This small molecule binds to this protein.
Small molecule (SMILES): O=C(O)CN(CCN(CC(=O)O)CC(=O)O)CC(=O)O

Binding-site contacts:
Ligand atom O14 contacts residue ILE52 of chain 1.A at 3.7 Å.
Ligand atom O13 contacts residue PRO49 of chain 1.A at 3.7 Å.
Ligand atom C10 contacts residue ASN136 of chain 1.A at 4.1 Å.
Ligand atom O14 contacts residue THR53 of chain 1.A at 2.8 Å (h-bond).
Ligand atom C12 contacts residue THR53 of chain 1.A at 3.6 Å.
Ligand atom N8 contacts residue ASN136 of chain 1.A at 4.1 Å.
Ligand atom C12 contacts residue THR51 of chain 1.A at 4.2 Å.
Ligand atom O16 contacts residue ALA137 of chain 1.A at 4.2 Å.
Ligand atom O15 contacts residue ASN136 of chain 1.A at 4.5 Å.
Ligand atom O16 contacts residue ASN136 of chain 1.A at 3.9 Å.
Ligand atom O13 contacts residue THR53 of chain 1.A at 3.6 Å (h-bond).
Ligand atom O16 contacts residue THR51 of chain 1.A at 4.2 Å.
Ligand atom C12 contacts residue ILE52 of chain 1.A at 4.1 Å (hydrophobic).
Ligand atom O14 contacts residue ASN136 of chain 1.A at 2.9 Å (h-bond).
Ligand atom C12 contacts residue ASN136 of chain 1.A at 4.1 Å.
Ligand atom C6 contacts residue ASN136 of chain 1.A at 4.0 Å.
Ligand atom C9 contacts residue THR51 of chain 1.A at 4.2 Å.
Ligand atom C11 contacts residue THR51 of chain 1.A at 4.0 Å.
Ligand atom C11 contacts residue GLU50 of chain 1.A at 4.5 Å.
Ligand atom O13 contacts residue THR51 of chain 1.A at 4.4 Å.
Ligand atom O13 contacts residue ILE52 of chain 1.A at 3.9 Å.

Sequence of chain 1.A:
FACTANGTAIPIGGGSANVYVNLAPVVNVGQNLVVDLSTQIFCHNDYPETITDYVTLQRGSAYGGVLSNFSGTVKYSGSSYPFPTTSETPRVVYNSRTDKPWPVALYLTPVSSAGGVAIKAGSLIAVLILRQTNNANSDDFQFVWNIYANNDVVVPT